Binding-site contacts:
Ligand atom C16 contacts residue TYR63 of chain 1.N at 3.8 Å (hydrophobic).
Ligand atom C15 contacts residue LEU49 of chain 1.H at 3.8 Å (hydrophobic).
Ligand atom C34 contacts residue ALA53 of chain 1.H at 3.8 Å (hydrophobic).
Ligand atom C34 contacts residue ASP27 of chain 1.N at 3.7 Å.
Ligand atom N03 contacts residue TYR61 of chain 1.N at 3.8 Å.
Ligand atom C15 contacts residue VAL45 of chain 1.H at 3.8 Å (hydrophobic).
Ligand atom C22 contacts residue TYR61 of chain 1.N at 3.6 Å (hydrophobic).
Ligand atom C34 contacts residue ARG23 of chain 1.N at 3.6 Å.
Ligand atom C05 contacts residue TYR61 of chain 1.N at 3.9 Å (hydrophobic).
Ligand atom C07 contacts residue ILE91 of chain 1.N at 3.9 Å (hydrophobic).
Ligand atom C12 contacts residue ILE93 of chain 1.N at 3.8 Å (hydrophobic).
Ligand atom F33 contacts residue ARG23 of chain 1.N at 3.4 Å.
Ligand atom C17 contacts residue ILE29 of chain 1.N at 3.9 Å (hydrophobic).
Ligand atom C13 contacts residue ILE93 of chain 1.N at 3.4 Å (hydrophobic).
Ligand atom C30 contacts residue LEU49 of chain 1.H at 3.9 Å (hydrophobic).
Ligand atom O24 contacts residue TYR61 of chain 1.N at 3.1 Å (h-bond).
Ligand atom C18 contacts residue TYR61 of chain 1.N at 3.8 Å (hydrophobic).
Ligand atom C02 contacts residue TYR61 of chain 1.N at 3.9 Å (hydrophobic).
Ligand atom C08 contacts residue ILE91 of chain 1.N at 3.9 Å (hydrophobic).
Ligand atom C11 contacts residue HIS83 of chain 1.H at 3.6 Å.
Ligand atom F33 contacts residue LEU24 of chain 1.N at 3.5 Å.
Ligand atom O26 contacts residue LEU49 of chain 1.H at 3.5 Å.
Ligand atom C23 contacts residue TYR61 of chain 1.N at 3.5 Å (hydrophobic).
Ligand atom C31 contacts residue LEU24 of chain 1.N at 3.9 Å (hydrophobic).
Ligand atom C35 contacts residue ALA53 of chain 1.H at 3.4 Å (hydrophobic).
Ligand atom C35 contacts residue ASP27 of chain 1.N at 3.4 Å.
Ligand atom F33 contacts residue PHE50 of chain 1.H at 3.4 Å.
Ligand atom C12 contacts residue HIS83 of chain 1.H at 3.8 Å.
Ligand atom C21 contacts residue TYR61 of chain 1.N at 3.7 Å (hydrophobic).
Ligand atom C29 contacts residue ALA53 of chain 1.H at 3.6 Å (hydrophobic).
Ligand atom C14 contacts residue ILE93 of chain 1.N at 3.6 Å (hydrophobic).
Ligand atom C15 contacts residue TYR63 of chain 1.N at 3.9 Å (hydrophobic).
Ligand atom C10 contacts residue ILE91 of chain 1.N at 3.7 Å (hydrophobic).
Ligand atom O19 contacts residue MET190 of chain 1.N at 3.5 Å.
Ligand atom C29 contacts residue ASP27 of chain 1.N at 3.9 Å.
Ligand atom N20 contacts residue ILE29 of chain 1.N at 3.8 Å.
Ligand atom C30 contacts residue ILE29 of chain 1.N at 3.9 Å (hydrophobic).
Ligand atom C16 contacts residue LEU49 of chain 1.H at 3.8 Å (hydrophobic).
Ligand atom N06 contacts residue TYR61 of chain 1.N at 3.7 Å.
Ligand atom C28 contacts residue ALA53 of chain 1.H at 3.9 Å (hydrophobic).

A small-molecule ligand and the protein it binds are described below.
Small molecule (SMILES): C[C@H]1C(=O)N(Cc2cccc3ccccc23)C[C@@H]2N(C(=O)NCc3ccc(F)cc3)CCC(=O)N21

Sequence of chain 1.H:
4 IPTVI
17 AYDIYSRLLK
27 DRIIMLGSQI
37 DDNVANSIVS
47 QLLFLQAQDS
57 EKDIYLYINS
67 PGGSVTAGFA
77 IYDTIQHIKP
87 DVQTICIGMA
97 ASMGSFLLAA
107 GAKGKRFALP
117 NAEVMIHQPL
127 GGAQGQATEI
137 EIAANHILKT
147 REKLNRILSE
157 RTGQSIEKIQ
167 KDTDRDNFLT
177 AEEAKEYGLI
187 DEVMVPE

Sequence of chain 1.N:
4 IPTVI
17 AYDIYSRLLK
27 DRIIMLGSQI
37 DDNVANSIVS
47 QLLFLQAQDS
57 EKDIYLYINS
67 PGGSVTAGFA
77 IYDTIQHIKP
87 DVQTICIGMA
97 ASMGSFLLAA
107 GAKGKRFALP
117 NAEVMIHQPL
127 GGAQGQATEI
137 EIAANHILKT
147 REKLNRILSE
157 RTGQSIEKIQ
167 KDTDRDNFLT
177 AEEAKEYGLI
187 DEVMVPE